Binding-site contacts:
Ligand atom C6 contacts residue ILE433 of chain 1.A at 3.6 Å (hydrophobic).
Ligand atom N14 contacts residue GLN349 of chain 1.A at 3.9 Å.
Ligand atom C6 contacts residue GLN349 of chain 1.A at 4.0 Å.
Ligand atom C9 contacts residue GLN61 of chain 1.A at 3.1 Å.
Ligand atom C15 contacts residue ILE433 of chain 1.A at 3.2 Å (hydrophobic).
Ligand atom C12 contacts residue ASP434 of chain 1.A at 3.5 Å.
Ligand atom C6 contacts residue VAL352 of chain 1.A at 4.2 Å (hydrophobic).
Ligand atom C3 contacts residue ILE433 of chain 1.A at 3.5 Å (hydrophobic).
Ligand atom N3 contacts residue PHE351 of chain 1.A at 3.7 Å.
Ligand atom N8 contacts residue VAL352 of chain 1.A at 4.3 Å.
Ligand atom C6 contacts residue LEU350 of chain 1.A at 4.2 Å (hydrophobic).
Ligand atom C7 contacts residue GLN349 of chain 1.A at 4.3 Å.
Ligand atom C7 contacts residue VAL79 of chain 1.A at 3.9 Å (hydrophobic).
Ligand atom N3 contacts residue LEU403 of chain 1.A at 4.2 Å.
Ligand atom C9 contacts residue PHE68 of chain 1.A at 4.4 Å (hydrophobic).
Ligand atom C4 contacts residue LEU403 of chain 1.A at 4.3 Å (hydrophobic).
Ligand atom C11 contacts residue ILE59 of chain 1.A at 4.3 Å (hydrophobic).
Ligand atom N14 contacts residue ASP434 of chain 1.A at 4.4 Å.
Ligand atom N14 contacts residue VAL79 of chain 1.A at 3.9 Å.
Ligand atom N8 contacts residue ILE433 of chain 1.A at 3.5 Å.
Ligand atom C2 contacts residue ILE433 of chain 1.A at 4.0 Å (hydrophobic).
Ligand atom N5 contacts residue PHE351 of chain 1.A at 3.7 Å.
Ligand atom N8 contacts residue GLN349 of chain 1.A at 3.0 Å (h-bond).
Ligand atom C15 contacts residue ASP434 of chain 1.A at 4.1 Å.
Ligand atom C6 contacts residue VAL79 of chain 1.A at 4.1 Å (hydrophobic).
Ligand atom C1 contacts residue ILE433 of chain 1.A at 4.0 Å (hydrophobic).
Ligand atom N8 contacts residue LEU350 of chain 1.A at 3.1 Å (h-bond).
Ligand atom N8 contacts residue VAL79 of chain 1.A at 4.3 Å.
Ligand atom C8 contacts residue GLN61 of chain 1.A at 2.9 Å.
Ligand atom C10 contacts residue PHE68 of chain 1.A at 3.9 Å (hydrophobic).
Ligand atom N8 contacts residue PRO297 of chain 1.A at 4.1 Å.
Ligand atom C7 contacts residue ILE433 of chain 1.A at 3.5 Å (hydrophobic).
Ligand atom N8 contacts residue PHE351 of chain 1.A at 4.1 Å.
Ligand atom N18 contacts residue ILE433 of chain 1.A at 3.5 Å.
Ligand atom C4 contacts residue VAL352 of chain 1.A at 3.3 Å (hydrophobic).
Ligand atom C6 contacts residue PHE351 of chain 1.A at 4.3 Å (hydrophobic).
Ligand atom C4 contacts residue PHE351 of chain 1.A at 3.4 Å (hydrophobic).
Ligand atom N14 contacts residue ILE433 of chain 1.A at 3.5 Å.
Ligand atom O13 contacts residue ASP434 of chain 1.A at 2.8 Å (salt-bridge).
Ligand atom N5 contacts residue VAL352 of chain 1.A at 3.2 Å (h-bond).

Sequence of chain 1.A:
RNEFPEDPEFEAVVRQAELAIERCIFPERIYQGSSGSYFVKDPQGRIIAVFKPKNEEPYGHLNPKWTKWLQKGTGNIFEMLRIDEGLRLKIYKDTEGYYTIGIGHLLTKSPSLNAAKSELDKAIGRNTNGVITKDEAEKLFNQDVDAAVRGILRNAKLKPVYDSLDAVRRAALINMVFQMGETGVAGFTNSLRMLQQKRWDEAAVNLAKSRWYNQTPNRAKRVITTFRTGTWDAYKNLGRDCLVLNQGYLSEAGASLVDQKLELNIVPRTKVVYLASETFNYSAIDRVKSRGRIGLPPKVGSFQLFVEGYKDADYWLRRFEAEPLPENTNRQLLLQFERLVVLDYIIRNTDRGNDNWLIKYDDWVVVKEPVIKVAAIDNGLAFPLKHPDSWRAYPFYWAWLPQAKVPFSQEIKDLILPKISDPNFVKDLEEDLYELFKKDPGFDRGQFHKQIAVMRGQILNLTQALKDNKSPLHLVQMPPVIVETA

This protein binds this small molecule.
Small molecule (SMILES): Nc1ncnc2c1ncn2[C@H]1C[C@]2(CO)CC[C@H]1C2